Binding-site contacts:
Ligand atom C3 contacts residue TYR614 of chain 1.A at 3.8 Å (hydrophobic).
Ligand atom C5 contacts residue TYR614 of chain 1.A at 3.7 Å (hydrophobic).
Ligand atom C13 contacts residue ARG771 of chain 1.A at 3.7 Å.
Ligand atom C9 contacts residue TYR614 of chain 1.A at 3.6 Å (hydrophobic).
Ligand atom O3 contacts residue TYR614 of chain 1.A at 3.7 Å.
Ligand atom C8 contacts residue PHE286 of chain 1.A at 3.5 Å (hydrophobic).
Ligand atom C14 contacts residue GLU573 of chain 1.A at 3.8 Å.
Ligand atom C11 contacts residue ASN285 of chain 1.A at 3.7 Å.
Ligand atom C6 contacts residue PHE286 of chain 1.A at 3.5 Å (hydrophobic).
Ligand atom C6 contacts residue TYR614 of chain 1.A at 3.9 Å (hydrophobic).
Ligand atom C4 contacts residue TYR614 of chain 1.A at 3.7 Å (hydrophobic).
Ligand atom C10 contacts residue TYR614 of chain 1.A at 3.6 Å (hydrophobic).
Ligand atom C5 contacts residue PHE286 of chain 1.A at 3.6 Å (hydrophobic).
Ligand atom C14 contacts residue TYR614 of chain 1.A at 3.6 Å (hydrophobic).
Ligand atom O3 contacts residue ASN283 of chain 1.A at 3.6 Å (h-bond).
Ligand atom C14 contacts residue ARG771 of chain 1.A at 3.6 Å.
Ligand atom O1 contacts residue TYR614 of chain 1.A at 3.8 Å.
Ligand atom O2 contacts residue PHE286 of chain 1.A at 3.5 Å.
Ligand atom C12 contacts residue GLU383 of chain 1.A at 3.5 Å.
Ligand atom O3 contacts residue ALA611 of chain 1.A at 3.6 Å.
Ligand atom O2 contacts residue TYR614 of chain 1.A at 3.8 Å.
Ligand atom O3 contacts residue GLY613 of chain 1.A at 3.7 Å.
Ligand atom C4 contacts residue PHE286 of chain 1.A at 3.6 Å (hydrophobic).
Ligand atom C2 contacts residue GLY613 of chain 1.A at 3.5 Å.
Ligand atom C8 contacts residue TYR614 of chain 1.A at 3.4 Å (hydrophobic).
Ligand atom C15 contacts residue GLU573 of chain 1.A at 3.8 Å.
Ligand atom C15 contacts residue TYR614 of chain 1.A at 3.3 Å (hydrophobic).
Ligand atom C13 contacts residue GLU383 of chain 1.A at 3.5 Å.
Ligand atom C4 contacts residue GLY613 of chain 1.A at 3.8 Å.
Ligand atom O2 contacts residue ALA611 of chain 1.A at 3.2 Å.
Ligand atom C1 contacts residue PHE286 of chain 1.A at 3.7 Å (hydrophobic).
Ligand atom O4 contacts residue GLY613 of chain 1.A at 3.5 Å (h-bond).
Ligand atom C7 contacts residue TYR614 of chain 1.A at 3.5 Å (hydrophobic).
Ligand atom O1 contacts residue PHE286 of chain 1.A at 3.5 Å.
Ligand atom C16 contacts residue ASN285 of chain 1.A at 3.4 Å.
Ligand atom C7 contacts residue PHE286 of chain 1.A at 3.3 Å (hydrophobic).
Ligand atom C16 contacts residue LEU381 of chain 1.A at 3.4 Å (hydrophobic).
Ligand atom C3 contacts residue GLY613 of chain 1.A at 3.1 Å.
Ligand atom C9 contacts residue PHE286 of chain 1.A at 3.4 Å (hydrophobic).
Ligand atom C16 contacts residue GLU383 of chain 1.A at 3.3 Å.

Sequence of chain 1.A:
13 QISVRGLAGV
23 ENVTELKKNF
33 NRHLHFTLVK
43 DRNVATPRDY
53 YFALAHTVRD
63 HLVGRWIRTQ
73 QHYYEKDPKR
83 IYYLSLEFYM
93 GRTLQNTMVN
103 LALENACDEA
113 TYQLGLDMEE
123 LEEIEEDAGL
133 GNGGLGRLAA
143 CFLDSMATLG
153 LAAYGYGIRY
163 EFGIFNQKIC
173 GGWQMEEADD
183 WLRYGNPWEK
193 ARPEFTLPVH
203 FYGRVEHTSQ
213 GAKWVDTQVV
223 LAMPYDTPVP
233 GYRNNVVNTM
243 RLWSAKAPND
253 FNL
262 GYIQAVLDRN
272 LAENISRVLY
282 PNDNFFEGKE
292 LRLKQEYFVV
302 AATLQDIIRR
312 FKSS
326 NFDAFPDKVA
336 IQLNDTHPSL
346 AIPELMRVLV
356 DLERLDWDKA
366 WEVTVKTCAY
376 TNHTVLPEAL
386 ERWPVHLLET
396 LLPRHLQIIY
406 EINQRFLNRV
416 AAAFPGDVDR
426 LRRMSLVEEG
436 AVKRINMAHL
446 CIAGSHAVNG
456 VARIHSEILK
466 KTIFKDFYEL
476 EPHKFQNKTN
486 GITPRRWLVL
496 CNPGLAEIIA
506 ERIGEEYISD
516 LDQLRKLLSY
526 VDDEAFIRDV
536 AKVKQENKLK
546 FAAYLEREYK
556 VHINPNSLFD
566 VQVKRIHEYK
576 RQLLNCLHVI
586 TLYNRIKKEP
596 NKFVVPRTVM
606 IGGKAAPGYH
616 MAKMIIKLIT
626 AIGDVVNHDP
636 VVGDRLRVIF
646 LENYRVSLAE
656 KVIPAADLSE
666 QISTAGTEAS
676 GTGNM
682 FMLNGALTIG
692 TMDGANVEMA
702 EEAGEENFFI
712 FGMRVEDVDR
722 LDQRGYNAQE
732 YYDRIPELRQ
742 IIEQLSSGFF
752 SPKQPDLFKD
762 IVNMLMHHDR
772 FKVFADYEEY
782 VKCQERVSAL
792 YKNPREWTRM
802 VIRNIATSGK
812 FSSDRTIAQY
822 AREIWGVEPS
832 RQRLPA

The small molecule below binds the protein below.
Small molecule (SMILES): Cc1cccc(-c2cc(=O)c3c(O)cc(O)cc3o2)c1